Binding-site contacts:
Ligand atom C6 contacts residue GLU41 of chain 1.A at 3.9 Å.
Ligand atom N2 contacts residue ASN37 of chain 1.A at 3.0 Å (h-bond).
Ligand atom C8 contacts residue ASP314 of chain 1.A at 3.2 Å.
Ligand atom O5 contacts residue ASN42 of chain 1.A at 3.7 Å.
Ligand atom O5 contacts residue THR39 of chain 1.A at 3.7 Å.
Ligand atom C7 contacts residue ARG316 of chain 1.A at 3.9 Å.
Ligand atom C3 contacts residue ASN37 of chain 1.A at 3.7 Å.
Ligand atom O6 contacts residue THR39 of chain 1.A at 2.8 Å (h-bond).
Ligand atom C5 contacts residue THR39 of chain 1.A at 4.2 Å.
Ligand atom O7 contacts residue ASN37 of chain 1.A at 3.7 Å.
Ligand atom C1 contacts residue THR39 of chain 1.A at 4.1 Å.
Ligand atom O7 contacts residue ARG316 of chain 1.A at 4.1 Å.
Ligand atom O6 contacts residue ASN42 of chain 1.A at 3.9 Å.
Ligand atom C4 contacts residue ASN37 of chain 1.A at 4.0 Å.
Ligand atom C1 contacts residue ASN42 of chain 1.A at 4.3 Å.
Ligand atom C5 contacts residue ASN37 of chain 1.A at 3.5 Å.
Ligand atom C8 contacts residue ARG316 of chain 1.A at 3.0 Å.
Ligand atom C2 contacts residue ASN37 of chain 1.A at 2.3 Å.
Ligand atom O5 contacts residue ASN37 of chain 1.A at 2.2 Å (h-bond).
Ligand atom C1 contacts residue ASN37 of chain 1.A at 1.4 Å.
Ligand atom C6 contacts residue THR39 of chain 1.A at 4.2 Å.
Ligand atom O6 contacts residue GLU41 of chain 1.A at 3.9 Å.
Ligand atom C7 contacts residue ASN37 of chain 1.A at 3.6 Å.

Sequence of chain 1.A:
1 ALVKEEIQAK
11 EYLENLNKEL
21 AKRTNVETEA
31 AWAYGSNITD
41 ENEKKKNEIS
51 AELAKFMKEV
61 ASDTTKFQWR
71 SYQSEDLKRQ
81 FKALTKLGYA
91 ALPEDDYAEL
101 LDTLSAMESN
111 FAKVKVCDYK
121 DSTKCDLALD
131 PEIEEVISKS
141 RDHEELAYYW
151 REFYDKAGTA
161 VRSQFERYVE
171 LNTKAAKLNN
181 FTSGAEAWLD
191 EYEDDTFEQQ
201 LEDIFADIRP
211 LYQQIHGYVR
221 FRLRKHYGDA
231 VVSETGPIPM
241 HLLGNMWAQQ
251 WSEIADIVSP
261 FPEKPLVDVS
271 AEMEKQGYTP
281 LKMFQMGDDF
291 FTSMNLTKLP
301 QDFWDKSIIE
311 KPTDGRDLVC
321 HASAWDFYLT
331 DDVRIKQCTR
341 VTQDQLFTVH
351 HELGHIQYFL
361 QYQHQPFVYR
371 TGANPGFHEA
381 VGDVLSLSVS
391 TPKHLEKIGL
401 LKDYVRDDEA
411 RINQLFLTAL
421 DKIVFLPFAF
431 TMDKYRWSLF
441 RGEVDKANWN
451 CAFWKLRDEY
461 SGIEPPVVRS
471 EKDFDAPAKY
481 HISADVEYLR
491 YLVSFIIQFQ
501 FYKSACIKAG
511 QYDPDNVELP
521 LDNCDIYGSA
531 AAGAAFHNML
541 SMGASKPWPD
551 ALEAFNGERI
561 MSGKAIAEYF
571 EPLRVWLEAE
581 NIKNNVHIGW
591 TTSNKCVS

This protein binds this small molecule.
Small molecule (SMILES): CC(=O)N[C@@H]1[C@@H](O)[C@H](O)[C@@H](CO)O[C@H]1O